Binding-site contacts:
Ligand atom C2 contacts residue ASN324 of chain 1.D at 2.5 Å.
Ligand atom C7 contacts residue ASN324 of chain 1.D at 3.2 Å.
Ligand atom C1 contacts residue ASN324 of chain 1.D at 1.4 Å.
Ligand atom O7 contacts residue ASN324 of chain 1.D at 3.0 Å (h-bond).
Ligand atom C4 contacts residue ASN324 of chain 1.D at 4.2 Å.
Ligand atom N2 contacts residue ASN324 of chain 1.D at 3.0 Å (h-bond).
Ligand atom C8 contacts residue ASN324 of chain 1.D at 4.5 Å.
Ligand atom C3 contacts residue ASN324 of chain 1.D at 3.8 Å.
Ligand atom C5 contacts residue ASN324 of chain 1.D at 3.7 Å.
Ligand atom O5 contacts residue ASN324 of chain 1.D at 2.3 Å (h-bond).

The small molecule below binds the protein below.
Small molecule (SMILES): CC(=O)N[C@@H]1[C@@H](O)[C@H](O)[C@@H](CO)O[C@H]1O

Sequence of chain 1.D:
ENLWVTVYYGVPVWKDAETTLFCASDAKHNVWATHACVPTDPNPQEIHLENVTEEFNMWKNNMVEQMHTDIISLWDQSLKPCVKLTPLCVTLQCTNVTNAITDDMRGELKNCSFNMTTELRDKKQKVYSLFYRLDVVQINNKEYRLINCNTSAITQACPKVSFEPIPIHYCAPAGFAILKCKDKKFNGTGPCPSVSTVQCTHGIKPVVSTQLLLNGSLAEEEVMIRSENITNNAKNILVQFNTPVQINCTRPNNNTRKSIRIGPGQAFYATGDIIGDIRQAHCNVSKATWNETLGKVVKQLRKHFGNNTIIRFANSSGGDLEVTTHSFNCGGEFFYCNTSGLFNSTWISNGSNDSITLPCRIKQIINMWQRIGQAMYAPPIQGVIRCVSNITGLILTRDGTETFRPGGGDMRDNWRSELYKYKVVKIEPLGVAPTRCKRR